Binding-site contacts:
Ligand atom C1 contacts residue THR255 of chain 1.A at 3.5 Å.
Ligand atom O6 contacts residue GLN256 of chain 1.A at 4.3 Å.
Ligand atom C3 contacts residue ASN253 of chain 1.A at 3.9 Å.
Ligand atom O5 contacts residue THR255 of chain 1.A at 3.9 Å.
Ligand atom O5 contacts residue PRO278 of chain 1.A at 4.5 Å.
Ligand atom C4 contacts residue THR255 of chain 1.A at 4.5 Å.
Ligand atom C6 contacts residue ASN253 of chain 1.A at 3.9 Å.
Ligand atom O6 contacts residue ASN253 of chain 1.A at 3.3 Å (h-bond).
Ligand atom C4 contacts residue ASN253 of chain 1.A at 4.3 Å.
Ligand atom C7 contacts residue ASN253 of chain 1.A at 3.9 Å.
Ligand atom C1 contacts residue ASN253 of chain 1.A at 1.4 Å.
Ligand atom N2 contacts residue ASN253 of chain 1.A at 3.1 Å (h-bond).
Ligand atom N2 contacts residue THR255 of chain 1.A at 4.3 Å.
Ligand atom O7 contacts residue ASN253 of chain 1.A at 3.8 Å.
Ligand atom C3 contacts residue THR255 of chain 1.A at 4.2 Å.
Ligand atom O6 contacts residue THR255 of chain 1.A at 4.4 Å.
Ligand atom C2 contacts residue ASN253 of chain 1.A at 2.7 Å.
Ligand atom C5 contacts residue THR255 of chain 1.A at 3.7 Å.
Ligand atom C5 contacts residue ASN253 of chain 1.A at 3.2 Å.
Ligand atom O6 contacts residue PRO278 of chain 1.A at 3.7 Å.
Ligand atom C2 contacts residue THR255 of chain 1.A at 4.2 Å.
Ligand atom O5 contacts residue ASN253 of chain 1.A at 2.4 Å (h-bond).

Sequence of chain 1.A:
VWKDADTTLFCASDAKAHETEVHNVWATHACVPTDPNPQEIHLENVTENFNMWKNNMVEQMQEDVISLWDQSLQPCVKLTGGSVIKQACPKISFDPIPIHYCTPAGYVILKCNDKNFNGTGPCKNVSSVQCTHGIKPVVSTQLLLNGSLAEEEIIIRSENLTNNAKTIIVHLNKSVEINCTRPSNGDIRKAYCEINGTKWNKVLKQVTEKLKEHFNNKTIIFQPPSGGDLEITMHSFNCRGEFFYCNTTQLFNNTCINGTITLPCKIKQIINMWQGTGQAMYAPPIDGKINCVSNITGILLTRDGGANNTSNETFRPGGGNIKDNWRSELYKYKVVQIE

This protein binds this small molecule.
Small molecule (SMILES): CC(=O)N[C@@H]1[C@@H](O)[C@H](O)[C@@H](CO)O[C@H]1O